Sequence of chain 1.C:
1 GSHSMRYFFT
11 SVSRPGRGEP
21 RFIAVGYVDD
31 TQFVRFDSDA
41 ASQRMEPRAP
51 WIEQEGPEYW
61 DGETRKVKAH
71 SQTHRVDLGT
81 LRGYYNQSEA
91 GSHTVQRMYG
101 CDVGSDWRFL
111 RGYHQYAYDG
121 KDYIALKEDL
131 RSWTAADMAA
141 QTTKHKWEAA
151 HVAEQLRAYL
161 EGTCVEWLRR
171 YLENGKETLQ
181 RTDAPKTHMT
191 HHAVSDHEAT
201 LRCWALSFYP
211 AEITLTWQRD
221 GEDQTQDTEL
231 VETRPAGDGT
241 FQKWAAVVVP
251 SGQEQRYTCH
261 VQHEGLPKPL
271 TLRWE

Sequence of chain 2.B:
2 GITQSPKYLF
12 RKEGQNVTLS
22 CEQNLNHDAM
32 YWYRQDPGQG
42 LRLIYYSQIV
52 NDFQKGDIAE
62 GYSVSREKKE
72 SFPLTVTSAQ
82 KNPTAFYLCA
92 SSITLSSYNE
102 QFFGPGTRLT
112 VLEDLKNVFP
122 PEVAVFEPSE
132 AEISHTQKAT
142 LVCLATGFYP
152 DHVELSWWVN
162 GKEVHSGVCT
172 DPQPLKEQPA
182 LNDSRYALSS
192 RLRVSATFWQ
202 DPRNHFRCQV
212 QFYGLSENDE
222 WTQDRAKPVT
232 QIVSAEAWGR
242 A

Sequence of chain 2.A:
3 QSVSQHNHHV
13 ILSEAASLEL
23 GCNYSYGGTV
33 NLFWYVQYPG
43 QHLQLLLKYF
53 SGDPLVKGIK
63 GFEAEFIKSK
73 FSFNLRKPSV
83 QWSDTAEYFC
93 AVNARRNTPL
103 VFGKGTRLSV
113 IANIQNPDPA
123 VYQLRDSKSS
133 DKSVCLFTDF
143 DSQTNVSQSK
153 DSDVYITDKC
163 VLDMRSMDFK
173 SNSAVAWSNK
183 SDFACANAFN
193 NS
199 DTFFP

This protein binds this small molecule.
Small molecule (SMILES): CC[C@H](C)[C@H](N)C(=O)N[C@H](C(=O)N[C@@H](CC(=O)O)C(=O)N[C@@H](CCC(N)=O)C(=O)N[C@H](C(=O)N1CCC[C@H]1C(=O)N[C@@H](Cc1ccccc1)C(=O)N[C@@H](CO)C(=O)N[C@H](C(=O)O)C(C)C)C(C)C)[C@@H](C)O

Binding-site contacts:
Ligand atom O contacts residue TYR7 of chain 1.C at 3.3 Å.
Ligand atom OD2 contacts residue LEU156 of chain 1.C at 3.3 Å.
Ligand atom C contacts residue TYR7 of chain 1.C at 3.2 Å (hydrophobic).
Ligand atom O contacts residue THR73 of chain 1.C at 3.1 Å (h-bond).
Ligand atom OG contacts residue LYS146 of chain 1.C at 3.0 Å (salt-bridge).
Ligand atom CA contacts residue TYR7 of chain 1.C at 3.2 Å (hydrophobic).
Ligand atom CG1 contacts residue ASN99 of chain 2.A at 3.4 Å.
Ligand atom OXT contacts residue THR143 of chain 1.C at 3.0 Å (h-bond).
Ligand atom CE1 contacts residue ILE94 of chain 2.B at 3.4 Å (hydrophobic).
Ligand atom N contacts residue TYR171 of chain 1.C at 2.8 Å (h-bond).
Ligand atom O contacts residue TRP147 of chain 1.C at 3.0 Å (h-bond).
Ligand atom CB contacts residue ASP29 of chain 2.B at 3.3 Å.
Ligand atom CG2 contacts residue ASP77 of chain 1.C at 3.3 Å.
Ligand atom N contacts residue GLU63 of chain 1.C at 3.1 Å (salt-bridge).
Ligand atom OG1 contacts residue GLU63 of chain 1.C at 3.4 Å (salt-bridge).
Ligand atom O contacts residue HIS70 of chain 1.C at 3.2 Å.
Ligand atom CZ contacts residue ASN27 of chain 2.B at 3.1 Å.
Ligand atom OE1 contacts residue SER97 of chain 2.B at 3.4 Å (h-bond).
Ligand atom O contacts residue HIS70 of chain 1.C at 3.4 Å.
Ligand atom O contacts residue TYR159 of chain 1.C at 2.8 Å (h-bond).
Ligand atom NE2 contacts residue SER98 of chain 2.B at 3.0 Å (h-bond).
Ligand atom O contacts residue LYS146 of chain 1.C at 2.9 Å (salt-bridge).
Ligand atom N contacts residue TYR7 of chain 1.C at 3.2 Å (h-bond).
Ligand atom N contacts residue TYR99 of chain 1.C at 3.1 Å (h-bond).
Ligand atom N contacts residue ASP77 of chain 1.C at 2.8 Å (salt-bridge).
Ligand atom OE1 contacts residue SER98 of chain 2.B at 3.0 Å (h-bond).
Ligand atom O contacts residue LYS66 of chain 1.C at 3.0 Å (salt-bridge).
Ligand atom OG contacts residue ASP29 of chain 2.B at 2.9 Å (salt-bridge).
Ligand atom N contacts residue ASP29 of chain 2.B at 3.1 Å (salt-bridge).
Ligand atom NE2 contacts residue ARG97 of chain 2.A at 3.3 Å.
Ligand atom CD1 contacts residue TRP167 of chain 1.C at 3.3 Å (hydrophobic).
Ligand atom O contacts residue TRP147 of chain 1.C at 3.4 Å.
Ligand atom CG2 contacts residue GLU63 of chain 1.C at 3.5 Å.
Ligand atom CG2 contacts residue TYR171 of chain 1.C at 3.5 Å (hydrophobic).
Ligand atom OG1 contacts residue LYS66 of chain 1.C at 3.3 Å.
Ligand atom CB contacts residue GLU63 of chain 1.C at 3.2 Å.
Ligand atom O contacts residue LYS146 of chain 1.C at 3.1 Å (salt-bridge).
Ligand atom CA contacts residue ASP77 of chain 1.C at 3.4 Å.
Ligand atom CG2 contacts residue TYR59 of chain 1.C at 3.4 Å (hydrophobic).
Ligand atom CD1 contacts residue ASP29 of chain 2.B at 3.2 Å.